This protein binds this small molecule.
Small molecule (SMILES): CC(=O)N[C@H]1[C@H](O[C@H]2[C@H](O)[C@@H](NC(C)=O)CO[C@@H]2CO)O[C@H](CO)[C@@H](O)[C@@H]1O

Sequence of chain 57.A:
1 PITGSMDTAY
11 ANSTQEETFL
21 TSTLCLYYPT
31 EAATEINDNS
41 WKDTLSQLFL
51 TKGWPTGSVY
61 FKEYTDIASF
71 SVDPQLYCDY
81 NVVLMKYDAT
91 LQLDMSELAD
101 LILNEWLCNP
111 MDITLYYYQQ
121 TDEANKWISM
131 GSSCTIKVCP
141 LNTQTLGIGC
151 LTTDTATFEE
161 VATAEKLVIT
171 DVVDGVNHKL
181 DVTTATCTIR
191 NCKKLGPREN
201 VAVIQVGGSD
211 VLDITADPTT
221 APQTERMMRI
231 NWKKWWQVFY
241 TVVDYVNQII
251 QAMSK

Binding-site contacts:
Ligand atom O7 contacts residue ASN12 of chain 57.A at 4.2 Å.
Ligand atom C5 contacts residue ASN12 of chain 57.A at 3.9 Å.
Ligand atom N2 contacts residue ASN12 of chain 57.A at 4.0 Å.
Ligand atom C1 contacts residue ASN12 of chain 57.A at 2.1 Å.
Ligand atom O5 contacts residue ASN12 of chain 57.A at 2.5 Å (h-bond).
Ligand atom C2 contacts residue ASN12 of chain 57.A at 3.5 Å.
Ligand atom C7 contacts residue ASN12 of chain 57.A at 4.3 Å.